Binding-site contacts:
Ligand atom O6 contacts residue NAG1 of chain 4.F at 2.9 Å (h-bond).
Ligand atom O5 contacts residue TYR203 of chain 4.A at 4.4 Å.
Ligand atom C8 contacts residue GLU227 of chain 4.A at 3.9 Å.
Ligand atom C1 contacts residue TYR203 of chain 4.A at 3.6 Å (hydrophobic).
Ligand atom C8 contacts residue TYR203 of chain 4.A at 4.3 Å (hydrophobic).
Ligand atom C7 contacts residue GLU227 of chain 4.A at 4.2 Å.
Ligand atom O5 contacts residue NAG1 of chain 4.B at 4.1 Å.
Ligand atom C4 contacts residue NAG1 of chain 4.F at 3.3 Å.
Ligand atom O3 contacts residue TYR203 of chain 4.A at 4.2 Å.
Ligand atom C3 contacts residue NAG1 of chain 4.F at 4.2 Å.
Ligand atom C5 contacts residue ASN153 of chain 4.A at 3.6 Å.
Ligand atom C3 contacts residue TYR203 of chain 4.A at 3.3 Å (hydrophobic).
Ligand atom C8 contacts residue ILE152 of chain 4.A at 4.3 Å (hydrophobic).
Ligand atom C8 contacts residue MET226 of chain 4.A at 3.8 Å (hydrophobic).
Ligand atom C2 contacts residue ASN153 of chain 4.A at 4.0 Å.
Ligand atom C6 contacts residue NAG1 of chain 4.F at 4.0 Å.
Ligand atom C6 contacts residue ASN153 of chain 4.A at 3.7 Å.
Ligand atom C1 contacts residue ASN153 of chain 4.A at 2.6 Å.
Ligand atom C7 contacts residue TYR203 of chain 4.A at 4.2 Å (hydrophobic).
Ligand atom C8 contacts residue PRO204 of chain 4.A at 3.1 Å (hydrophobic).
Ligand atom C2 contacts residue TYR203 of chain 4.A at 3.8 Å (hydrophobic).
Ligand atom C7 contacts residue ILE152 of chain 4.A at 4.2 Å (hydrophobic).
Ligand atom C5 contacts residue NAG1 of chain 4.F at 4.3 Å.
Ligand atom O4 contacts residue NAG1 of chain 4.F at 2.7 Å (h-bond).
Ligand atom N2 contacts residue TYR203 of chain 4.A at 3.7 Å.
Ligand atom C5 contacts residue TYR203 of chain 4.A at 4.1 Å (hydrophobic).
Ligand atom C4 contacts residue TYR203 of chain 4.A at 4.1 Å (hydrophobic).
Ligand atom O3 contacts residue GLU227 of chain 4.A at 3.8 Å.
Ligand atom C7 contacts residue PRO204 of chain 4.A at 4.3 Å (hydrophobic).
Ligand atom C5 contacts residue NAG1 of chain 4.B at 3.4 Å.
Ligand atom O4 contacts residue NAG1 of chain 4.B at 4.4 Å.
Ligand atom C7 contacts residue ASN153 of chain 4.A at 3.7 Å.
Ligand atom O3 contacts residue NAG1 of chain 4.F at 3.8 Å.
Ligand atom N2 contacts residue GLU227 of chain 4.A at 4.1 Å.
Ligand atom O7 contacts residue ASN153 of chain 4.A at 2.8 Å (h-bond).
Ligand atom O5 contacts residue ASN153 of chain 4.A at 2.8 Å (h-bond).
Ligand atom C6 contacts residue NAG1 of chain 4.B at 3.6 Å.
Ligand atom O7 contacts residue ILE152 of chain 4.A at 3.6 Å.
Ligand atom N2 contacts residue ASN153 of chain 4.A at 4.2 Å.
Ligand atom O4 contacts residue TYR203 of chain 4.A at 4.2 Å.

Sequence of chain 4.A:
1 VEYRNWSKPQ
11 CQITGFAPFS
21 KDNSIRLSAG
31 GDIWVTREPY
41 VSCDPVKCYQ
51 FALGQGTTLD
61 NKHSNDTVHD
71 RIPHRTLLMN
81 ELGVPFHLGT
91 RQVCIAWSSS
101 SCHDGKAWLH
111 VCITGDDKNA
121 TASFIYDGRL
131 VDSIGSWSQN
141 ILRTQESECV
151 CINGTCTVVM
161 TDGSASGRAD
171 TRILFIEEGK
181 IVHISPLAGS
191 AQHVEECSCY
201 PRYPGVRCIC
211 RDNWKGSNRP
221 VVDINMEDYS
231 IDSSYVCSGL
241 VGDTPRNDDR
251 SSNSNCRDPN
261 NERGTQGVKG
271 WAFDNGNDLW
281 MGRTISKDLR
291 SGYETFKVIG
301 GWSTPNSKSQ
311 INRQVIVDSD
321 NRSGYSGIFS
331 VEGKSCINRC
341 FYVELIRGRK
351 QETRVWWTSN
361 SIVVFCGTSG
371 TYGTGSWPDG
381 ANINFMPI

This protein binds this small molecule.
Small molecule (SMILES): CC(=O)N[C@@H]1[C@@H](O)[C@H](O)[C@@H](CO)O[C@H]1O